A protein and the small-molecule ligand that binds it are described below.
Small molecule (SMILES): Cc1nnc2sc(C(=O)NCc3ccc(S(=O)(=O)C(F)(F)F)cc3)c(N)c2c1C

Binding-site contacts:
Ligand atom C7 contacts residue TYR97 of chain 1.A at 3.9 Å (hydrophobic).
Ligand atom O2 contacts residue THR295 of chain 1.A at 3.3 Å (h-bond).
Ligand atom C16 contacts residue TRP297 of chain 1.A at 3.9 Å (hydrophobic).
Ligand atom C10 contacts residue ASP294 of chain 1.A at 3.8 Å.
Ligand atom C8 contacts residue GLN192 of chain 1.A at 3.6 Å.
Ligand atom C contacts residue TRP297 of chain 1.A at 3.7 Å (hydrophobic).
Ligand atom O1 contacts residue THR295 of chain 1.A at 3.1 Å (h-bond).
Ligand atom C6 contacts residue GLN192 of chain 1.A at 3.9 Å.
Ligand atom N1 contacts residue PHE194 of chain 1.A at 4.0 Å.
Ligand atom N2 contacts residue GLN192 of chain 1.A at 2.9 Å (h-bond).
Ligand atom N contacts residue PHE194 of chain 1.A at 4.0 Å.
Ligand atom C8 contacts residue TYR100 of chain 1.A at 3.5 Å (hydrophobic).
Ligand atom C13 contacts residue SER298 of chain 1.A at 3.8 Å.
Ligand atom C15 contacts residue ILE101 of chain 1.A at 3.9 Å (hydrophobic).
Ligand atom N3 contacts residue TYR97 of chain 1.A at 3.9 Å.
Ligand atom C11 contacts residue ASP294 of chain 1.A at 3.8 Å.
Ligand atom F2 contacts residue ILE101 of chain 1.A at 2.7 Å.
Ligand atom C16 contacts residue ASN285 of chain 1.A at 3.4 Å.
Ligand atom C1 contacts residue TRP297 of chain 1.A at 3.9 Å (hydrophobic).
Ligand atom S contacts residue ASP294 of chain 1.A at 3.2 Å (salt-bridge).
Ligand atom C2 contacts residue TRP297 of chain 1.A at 4.0 Å (hydrophobic).
Ligand atom C1 contacts residue PHE194 of chain 1.A at 3.6 Å (hydrophobic).
Ligand atom N2 contacts residue TYR100 of chain 1.A at 3.5 Å (h-bond).
Ligand atom N3 contacts residue TYR301 of chain 1.A at 3.8 Å.
Ligand atom O1 contacts residue SER298 of chain 1.A at 3.8 Å.
Ligand atom C contacts residue TYR301 of chain 1.A at 3.5 Å (hydrophobic).
Ligand atom C16 contacts residue PHE194 of chain 1.A at 4.0 Å (hydrophobic).
Ligand atom C7 contacts residue GLN192 of chain 1.A at 3.9 Å.
Ligand atom C16 contacts residue LEU198 of chain 1.A at 3.6 Å (hydrophobic).
Ligand atom S1 contacts residue THR295 of chain 1.A at 3.6 Å.
Ligand atom C contacts residue LEU198 of chain 1.A at 4.0 Å (hydrophobic).
Ligand atom C10 contacts residue GLY104 of chain 1.A at 3.9 Å.
Ligand atom C14 contacts residue ILE101 of chain 1.A at 3.5 Å (hydrophobic).
Ligand atom C8 contacts residue GLY104 of chain 1.A at 4.0 Å.
Ligand atom S contacts residue GLN192 of chain 1.A at 3.2 Å (h-bond).
Ligand atom C contacts residue PHE194 of chain 1.A at 3.8 Å (hydrophobic).
Ligand atom C4 contacts residue PHE194 of chain 1.A at 4.0 Å (hydrophobic).
Ligand atom C13 contacts residue ILE101 of chain 1.A at 3.6 Å (hydrophobic).
Ligand atom C2 contacts residue PHE194 of chain 1.A at 3.8 Å (hydrophobic).
Ligand atom O contacts residue TYR97 of chain 1.A at 2.7 Å (h-bond).

Sequence of chain 1.A:
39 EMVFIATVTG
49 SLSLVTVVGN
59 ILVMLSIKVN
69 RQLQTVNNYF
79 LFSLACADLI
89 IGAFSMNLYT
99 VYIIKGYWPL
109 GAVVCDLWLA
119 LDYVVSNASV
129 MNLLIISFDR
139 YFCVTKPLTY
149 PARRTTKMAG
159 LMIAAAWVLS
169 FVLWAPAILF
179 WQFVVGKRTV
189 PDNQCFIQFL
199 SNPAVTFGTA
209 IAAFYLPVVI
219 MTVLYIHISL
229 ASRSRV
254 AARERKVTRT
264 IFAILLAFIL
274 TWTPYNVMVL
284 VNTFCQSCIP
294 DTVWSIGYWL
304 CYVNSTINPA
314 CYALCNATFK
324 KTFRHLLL